The small molecule below binds the protein below.
Small molecule (SMILES): CC(=O)N[C@@H]1[C@@H](O)[C@H](O)[C@@H](CO)O[C@H]1O

Binding-site contacts:
Ligand atom C7 contacts residue ASN77 of chain 1.N at 3.0 Å.
Ligand atom C1 contacts residue THR79 of chain 1.N at 4.3 Å.
Ligand atom O5 contacts residue THR79 of chain 1.N at 3.4 Å.
Ligand atom O5 contacts residue ASN77 of chain 1.N at 2.3 Å (h-bond).
Ligand atom C2 contacts residue ASN77 of chain 1.N at 2.3 Å.
Ligand atom C4 contacts residue ASN77 of chain 1.N at 4.1 Å.
Ligand atom O6 contacts residue THR79 of chain 1.N at 3.5 Å.
Ligand atom C3 contacts residue ASN77 of chain 1.N at 3.7 Å.
Ligand atom C1 contacts residue ASN77 of chain 1.N at 1.4 Å.
Ligand atom C6 contacts residue THR79 of chain 1.N at 4.2 Å.
Ligand atom C5 contacts residue THR79 of chain 1.N at 4.4 Å.
Ligand atom O7 contacts residue ASN77 of chain 1.N at 2.9 Å (h-bond).
Ligand atom N2 contacts residue ASN77 of chain 1.N at 2.8 Å (h-bond).
Ligand atom C8 contacts residue ASN77 of chain 1.N at 4.2 Å.
Ligand atom C5 contacts residue ASN77 of chain 1.N at 3.6 Å.

Sequence of chain 1.N:
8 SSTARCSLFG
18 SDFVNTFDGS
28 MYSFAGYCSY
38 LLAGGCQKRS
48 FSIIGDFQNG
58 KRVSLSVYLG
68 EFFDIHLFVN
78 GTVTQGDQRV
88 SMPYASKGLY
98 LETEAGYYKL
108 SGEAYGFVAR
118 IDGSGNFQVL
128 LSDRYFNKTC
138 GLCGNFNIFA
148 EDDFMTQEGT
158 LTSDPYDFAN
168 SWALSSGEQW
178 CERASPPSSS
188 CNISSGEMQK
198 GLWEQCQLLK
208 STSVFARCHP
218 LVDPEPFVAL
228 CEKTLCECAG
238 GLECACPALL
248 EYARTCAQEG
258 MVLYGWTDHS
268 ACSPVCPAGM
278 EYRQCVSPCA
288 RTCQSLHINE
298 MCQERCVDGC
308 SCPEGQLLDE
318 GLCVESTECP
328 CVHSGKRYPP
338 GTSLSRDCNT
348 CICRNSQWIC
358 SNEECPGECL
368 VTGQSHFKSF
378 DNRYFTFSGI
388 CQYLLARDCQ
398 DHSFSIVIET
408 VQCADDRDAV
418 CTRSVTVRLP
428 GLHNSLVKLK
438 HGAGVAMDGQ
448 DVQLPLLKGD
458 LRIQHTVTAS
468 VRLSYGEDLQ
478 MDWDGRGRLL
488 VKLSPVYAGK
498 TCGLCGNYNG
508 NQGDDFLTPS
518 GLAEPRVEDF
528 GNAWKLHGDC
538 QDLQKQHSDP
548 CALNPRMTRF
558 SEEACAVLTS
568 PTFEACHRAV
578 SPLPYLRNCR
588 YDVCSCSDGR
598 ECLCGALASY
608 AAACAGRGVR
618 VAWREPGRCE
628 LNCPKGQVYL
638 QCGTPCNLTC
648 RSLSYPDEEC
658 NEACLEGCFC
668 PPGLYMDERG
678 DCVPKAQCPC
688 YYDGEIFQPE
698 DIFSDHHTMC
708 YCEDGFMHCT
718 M